A protein and the small-molecule ligand that binds it are described below.
Small molecule (SMILES): CCCCCCCCCC(=O)N(CCO)C[C@@H](O)[C@@H](O)[C@@H](O)[C@@H](O)CO

Sequence of chain 1.A:
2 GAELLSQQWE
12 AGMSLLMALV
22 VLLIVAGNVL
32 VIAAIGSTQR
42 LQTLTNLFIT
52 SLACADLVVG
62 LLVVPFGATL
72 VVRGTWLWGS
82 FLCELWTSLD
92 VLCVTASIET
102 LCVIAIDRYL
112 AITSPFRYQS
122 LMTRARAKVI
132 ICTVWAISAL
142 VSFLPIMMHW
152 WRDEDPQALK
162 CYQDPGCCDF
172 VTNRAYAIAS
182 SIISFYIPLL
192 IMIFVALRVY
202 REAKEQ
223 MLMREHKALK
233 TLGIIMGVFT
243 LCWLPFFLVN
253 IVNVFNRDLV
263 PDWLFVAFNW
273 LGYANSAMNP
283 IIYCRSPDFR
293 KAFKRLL

Binding-site contacts:
Ligand atom C24 contacts residue LEU231 of chain 1.A at 3.6 Å (hydrophobic).
Ligand atom C12 contacts residue VAL200 of chain 1.A at 4.5 Å (hydrophobic).
Ligand atom C15 contacts residue VAL200 of chain 1.A at 3.7 Å (hydrophobic).
Ligand atom C15 contacts residue ALA197 of chain 1.A at 3.9 Å (hydrophobic).
Ligand atom C9 contacts residue ARG109 of chain 1.A at 4.2 Å.
Ligand atom C9 contacts residue VAL200 of chain 1.A at 4.2 Å (hydrophobic).
Ligand atom C12 contacts residue GLY235 of chain 1.A at 4.0 Å.
Ligand atom C12 contacts residue MET238 of chain 1.A at 4.0 Å (hydrophobic).
Ligand atom C18 contacts residue LEU231 of chain 1.A at 4.0 Å (hydrophobic).
Ligand atom C9 contacts residue ALA106 of chain 1.A at 3.9 Å (hydrophobic).
Ligand atom C18 contacts residue GLY235 of chain 1.A at 3.8 Å.
Ligand atom C9 contacts residue MET238 of chain 1.A at 3.6 Å (hydrophobic).
Ligand atom C24 contacts residue LYS232 of chain 1.A at 3.8 Å.
Ligand atom C21 contacts residue LEU231 of chain 1.A at 4.4 Å (hydrophobic).
Ligand atom C18 contacts residue ALA197 of chain 1.A at 4.3 Å (hydrophobic).
Ligand atom C27 contacts residue LYS232 of chain 1.A at 4.4 Å.
Ligand atom C12 contacts residue LEU234 of chain 1.A at 4.1 Å (hydrophobic).
Ligand atom C27 contacts residue LEU231 of chain 1.A at 4.5 Å (hydrophobic).
Ligand atom C27 contacts residue TYR201 of chain 1.A at 4.0 Å (hydrophobic).
Ligand atom C12 contacts residue LEU231 of chain 1.A at 4.0 Å (hydrophobic).
Ligand atom C15 contacts residue LEU231 of chain 1.A at 4.5 Å (hydrophobic).
Ligand atom C21 contacts residue TYR201 of chain 1.A at 4.3 Å (hydrophobic).